Binding-site contacts:
Ligand atom C2 contacts residue ASN162 of chain 1.J at 2.5 Å.
Ligand atom C5 contacts residue TYR143 of chain 1.J at 3.5 Å (hydrophobic).
Ligand atom C3 contacts residue ASN162 of chain 1.J at 3.7 Å.
Ligand atom C8 contacts residue ASN160 of chain 1.J at 3.4 Å.
Ligand atom C8 contacts residue ASN162 of chain 1.J at 4.2 Å.
Ligand atom C5 contacts residue ASN162 of chain 1.J at 3.6 Å.
Ligand atom C8 contacts residue ALA161 of chain 1.J at 3.9 Å (hydrophobic).
Ligand atom C6 contacts residue TYR143 of chain 1.J at 3.8 Å (hydrophobic).
Ligand atom N2 contacts residue ASN162 of chain 1.J at 2.9 Å (h-bond).
Ligand atom C1 contacts residue TYR143 of chain 1.J at 3.8 Å (hydrophobic).
Ligand atom C7 contacts residue ASN162 of chain 1.J at 3.2 Å.
Ligand atom C1 contacts residue ASN162 of chain 1.J at 1.4 Å.
Ligand atom O5 contacts residue ASN162 of chain 1.J at 2.3 Å (h-bond).
Ligand atom O7 contacts residue ASN162 of chain 1.J at 3.0 Å (h-bond).
Ligand atom O5 contacts residue TYR143 of chain 1.J at 3.7 Å.
Ligand atom C4 contacts residue ASN162 of chain 1.J at 4.2 Å.

The small molecule below binds the protein below.
Small molecule (SMILES): CC(=O)N[C@@H]1[C@@H](O)[C@H](O)[C@@H](CO)O[C@H]1O

Sequence of chain 1.J:
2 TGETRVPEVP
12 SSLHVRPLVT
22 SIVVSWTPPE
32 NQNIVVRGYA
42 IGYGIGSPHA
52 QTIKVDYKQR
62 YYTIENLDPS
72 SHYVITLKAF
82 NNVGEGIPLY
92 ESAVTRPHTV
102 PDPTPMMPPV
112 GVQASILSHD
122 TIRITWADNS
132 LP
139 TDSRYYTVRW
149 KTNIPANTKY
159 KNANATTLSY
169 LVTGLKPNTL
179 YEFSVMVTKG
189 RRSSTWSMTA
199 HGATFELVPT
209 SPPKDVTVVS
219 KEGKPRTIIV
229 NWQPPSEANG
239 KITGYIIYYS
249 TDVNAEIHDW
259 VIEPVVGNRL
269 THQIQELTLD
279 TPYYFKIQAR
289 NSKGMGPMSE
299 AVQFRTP